Sequence of chain 1.A:
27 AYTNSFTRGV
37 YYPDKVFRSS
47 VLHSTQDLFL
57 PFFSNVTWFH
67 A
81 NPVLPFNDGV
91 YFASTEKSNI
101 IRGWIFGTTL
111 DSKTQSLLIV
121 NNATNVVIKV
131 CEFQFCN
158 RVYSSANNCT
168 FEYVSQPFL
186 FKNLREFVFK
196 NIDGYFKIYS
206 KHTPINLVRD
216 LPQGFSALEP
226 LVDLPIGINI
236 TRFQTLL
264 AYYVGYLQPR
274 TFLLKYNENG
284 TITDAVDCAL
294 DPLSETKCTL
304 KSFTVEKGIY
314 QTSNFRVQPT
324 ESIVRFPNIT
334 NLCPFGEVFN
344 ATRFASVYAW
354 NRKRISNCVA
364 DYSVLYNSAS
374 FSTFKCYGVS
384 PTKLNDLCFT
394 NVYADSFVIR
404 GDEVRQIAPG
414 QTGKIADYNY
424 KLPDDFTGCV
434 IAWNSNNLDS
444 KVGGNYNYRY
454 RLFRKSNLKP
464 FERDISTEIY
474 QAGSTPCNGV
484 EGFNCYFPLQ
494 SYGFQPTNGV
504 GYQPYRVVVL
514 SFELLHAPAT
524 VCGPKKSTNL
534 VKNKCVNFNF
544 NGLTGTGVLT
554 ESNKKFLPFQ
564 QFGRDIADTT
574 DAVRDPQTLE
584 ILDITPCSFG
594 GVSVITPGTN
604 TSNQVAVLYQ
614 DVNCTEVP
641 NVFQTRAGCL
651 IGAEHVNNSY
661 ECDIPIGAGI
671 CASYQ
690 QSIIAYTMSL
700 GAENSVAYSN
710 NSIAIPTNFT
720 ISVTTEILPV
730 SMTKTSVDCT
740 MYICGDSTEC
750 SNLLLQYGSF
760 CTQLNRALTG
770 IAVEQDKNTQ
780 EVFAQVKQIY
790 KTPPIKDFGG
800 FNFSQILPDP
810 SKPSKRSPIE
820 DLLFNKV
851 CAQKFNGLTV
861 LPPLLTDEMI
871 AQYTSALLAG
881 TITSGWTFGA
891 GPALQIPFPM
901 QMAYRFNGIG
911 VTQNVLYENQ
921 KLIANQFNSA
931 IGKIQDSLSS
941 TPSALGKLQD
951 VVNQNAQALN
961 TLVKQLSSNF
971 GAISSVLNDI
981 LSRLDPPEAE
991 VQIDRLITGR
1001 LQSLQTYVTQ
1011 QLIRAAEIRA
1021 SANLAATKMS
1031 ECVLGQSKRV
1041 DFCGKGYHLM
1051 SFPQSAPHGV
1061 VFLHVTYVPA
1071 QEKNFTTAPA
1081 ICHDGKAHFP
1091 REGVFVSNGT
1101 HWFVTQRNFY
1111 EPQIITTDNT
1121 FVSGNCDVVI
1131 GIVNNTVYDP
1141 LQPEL

The protein below binds the small molecule below.
Small molecule (SMILES): CC(=O)N[C@H]1[C@H](O[C@H]2[C@H](O)[C@@H](NC(C)=O)CO[C@@H]2CO)O[C@H](CO)[C@@H](O)[C@@H]1O

Binding-site contacts:
Ligand atom C6 contacts residue SER803 of chain 1.A at 4.4 Å.
Ligand atom O6 contacts residue SER803 of chain 1.A at 4.0 Å.
Ligand atom C1 contacts residue SER803 of chain 1.A at 3.6 Å.
Ligand atom C4 contacts residue ASN801 of chain 1.A at 4.4 Å.
Ligand atom O6 contacts residue GLN804 of chain 1.A at 3.4 Å (h-bond).
Ligand atom C5 contacts residue GLN804 of chain 1.A at 4.5 Å.
Ligand atom C5 contacts residue SER803 of chain 1.A at 3.7 Å.
Ligand atom C2 contacts residue ASN801 of chain 1.A at 2.5 Å.
Ligand atom C1 contacts residue ASN801 of chain 1.A at 1.5 Å.
Ligand atom C5 contacts residue ASN801 of chain 1.A at 3.7 Å.
Ligand atom C3 contacts residue ASN801 of chain 1.A at 3.8 Å.
Ligand atom N2 contacts residue ASN801 of chain 1.A at 3.0 Å (h-bond).
Ligand atom C7 contacts residue ASN801 of chain 1.A at 3.5 Å.
Ligand atom C8 contacts residue GLN804 of chain 1.A at 4.1 Å.
Ligand atom C6 contacts residue GLN804 of chain 1.A at 4.2 Å.
Ligand atom O5 contacts residue ASN801 of chain 1.A at 2.3 Å (h-bond).
Ligand atom O7 contacts residue ASN801 of chain 1.A at 3.7 Å.
Ligand atom O5 contacts residue SER803 of chain 1.A at 3.6 Å.